Binding-site contacts:
Ligand atom NH1 contacts residue ASP125 of chain 1.B at 3.0 Å (salt-bridge).
Ligand atom NH2 contacts residue PRO25 of chain 1.B at 3.5 Å (h-bond).
Ligand atom CA contacts residue GLU163 of chain 1.B at 3.4 Å.
Ligand atom O contacts residue GLU163 of chain 1.B at 2.9 Å (salt-bridge).
Ligand atom CZ contacts residue ASP28 of chain 1.B at 3.5 Å.
Ligand atom CG2 contacts residue LYS208 of chain 1.B at 3.7 Å.
Ligand atom O contacts residue LEU22 of chain 1.B at 3.6 Å.
Ligand atom CB contacts residue GLU160 of chain 1.B at 3.5 Å.
Ligand atom O contacts residue CYS127 of chain 1.B at 2.9 Å (h-bond).
Ligand atom O contacts residue HIS78 of chain 1.B at 3.2 Å.
Ligand atom O contacts residue GLN165 of chain 1.B at 3.0 Å (h-bond).
Ligand atom C contacts residue ALA161 of chain 1.B at 3.6 Å (hydrophobic).
Ligand atom O contacts residue GLY77 of chain 1.B at 3.2 Å (h-bond).
Ligand atom CA contacts residue ALA161 of chain 1.B at 3.4 Å (hydrophobic).
Ligand atom CZ contacts residue GLU163 of chain 1.B at 3.3 Å.
Ligand atom O contacts residue GLY79 of chain 1.B at 3.3 Å (h-bond).
Ligand atom O contacts residue PHE162 of chain 1.B at 3.4 Å.
Ligand atom CB contacts residue GLU163 of chain 1.B at 3.5 Å.
Ligand atom C contacts residue CYS127 of chain 1.B at 2.8 Å (hydrophobic).
Ligand atom NE contacts residue GLU163 of chain 1.B at 2.9 Å (salt-bridge).
Ligand atom CD contacts residue ASP125 of chain 1.B at 3.6 Å.
Ligand atom CB contacts residue GLY77 of chain 1.B at 3.4 Å.
Ligand atom NH1 contacts residue ASP28 of chain 1.B at 3.3 Å (salt-bridge).
Ligand atom CD contacts residue LEU22 of chain 1.B at 3.6 Å (hydrophobic).
Ligand atom NH2 contacts residue GLU163 of chain 1.B at 2.9 Å (salt-bridge).
Ligand atom N contacts residue CYS127 of chain 1.B at 3.2 Å (h-bond).
Ligand atom CD contacts residue LYS21 of chain 1.B at 3.5 Å.
Ligand atom NH2 contacts residue ASP28 of chain 1.B at 2.9 Å (salt-bridge).
Ligand atom CG contacts residue ALA161 of chain 1.B at 3.7 Å (hydrophobic).
Ligand atom C contacts residue GLN165 of chain 1.B at 3.7 Å.
Ligand atom NH2 contacts residue ALA24 of chain 1.B at 3.4 Å.
Ligand atom N contacts residue ALA161 of chain 1.B at 2.9 Å (h-bond).
Ligand atom NH1 contacts residue GLU163 of chain 1.B at 3.0 Å (salt-bridge).
Ligand atom N contacts residue GLU163 of chain 1.B at 2.8 Å (salt-bridge).
Ligand atom CA contacts residue CYS127 of chain 1.B at 3.5 Å (hydrophobic).
Ligand atom CA contacts residue HIS78 of chain 1.B at 3.7 Å.
Ligand atom CG2 contacts residue PHE162 of chain 1.B at 3.4 Å (hydrophobic).
Ligand atom CB contacts residue PHE162 of chain 1.B at 3.6 Å (hydrophobic).
Ligand atom C contacts residue HIS78 of chain 1.B at 3.3 Å.
Ligand atom C contacts residue GLU163 of chain 1.B at 3.5 Å.

The small molecule below binds the protein below.
Small molecule (SMILES): CC(C)[C@H](N)C(=O)N[C@@H](CCCNC(N)=[NH2+])C(=O)N1CCC[C@H]1C(=O)N[C@H](C=O)CCCNC(N)=[NH2+]

Sequence of chain 1.B:
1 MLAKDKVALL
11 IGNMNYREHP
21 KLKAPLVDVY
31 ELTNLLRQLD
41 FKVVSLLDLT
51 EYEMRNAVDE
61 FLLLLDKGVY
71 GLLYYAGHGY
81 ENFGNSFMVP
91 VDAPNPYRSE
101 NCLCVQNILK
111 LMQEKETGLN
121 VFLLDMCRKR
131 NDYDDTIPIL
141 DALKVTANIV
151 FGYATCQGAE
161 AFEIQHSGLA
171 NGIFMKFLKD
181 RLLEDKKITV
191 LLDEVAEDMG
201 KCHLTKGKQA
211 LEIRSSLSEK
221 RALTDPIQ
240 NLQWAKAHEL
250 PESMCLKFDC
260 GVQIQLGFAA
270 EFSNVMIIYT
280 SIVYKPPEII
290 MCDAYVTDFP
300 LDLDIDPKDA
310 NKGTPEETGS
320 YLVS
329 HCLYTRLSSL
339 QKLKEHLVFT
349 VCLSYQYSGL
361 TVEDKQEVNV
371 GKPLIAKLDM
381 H